A protein and the small-molecule ligand that binds it are described below.
Small molecule (SMILES): CC(C)C[C@H](NC(=O)[C@H](C)NC(=O)[C@H](CC(=O)O)NC(=O)[C@H](Cc1ccc(O)cc1)NC(=O)[C@H](Cc1ccccc1)NC(=O)[C@H](CCC(=O)O)NC(=O)[C@H](CC(=O)O)NC(=O)[C@@H](N)CCC(=O)O)C(=O)NC(CO)CO

Sequence of chain 1.D:
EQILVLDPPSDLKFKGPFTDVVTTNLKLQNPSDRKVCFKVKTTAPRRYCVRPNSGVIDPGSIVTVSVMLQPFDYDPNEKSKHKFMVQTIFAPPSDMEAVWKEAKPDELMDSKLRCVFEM

Binding-site contacts:
Ligand atom N contacts residue VAL47 of chain 1.D at 3.0 Å (h-bond).
Ligand atom O contacts residue LYS48 of chain 1.D at 3.2 Å.
Ligand atom C contacts residue THR49 of chain 1.D at 3.6 Å.
Ligand atom O contacts residue THR49 of chain 1.D at 2.9 Å (h-bond).
Ligand atom CB contacts residue MET92 of chain 1.D at 3.9 Å (hydrophobic).
Ligand atom N contacts residue LYS48 of chain 1.D at 3.5 Å.
Ligand atom CA contacts residue THR49 of chain 1.D at 3.6 Å.
Ligand atom OD1 contacts residue LYS46 of chain 1.D at 3.7 Å.
Ligand atom CA contacts residue THR49 of chain 1.D at 3.6 Å.
Ligand atom CD1 contacts residue MET92 of chain 1.D at 3.7 Å (hydrophobic).
Ligand atom O contacts residue VAL57 of chain 1.D at 2.8 Å (h-bond).
Ligand atom CE1 contacts residue THR50 of chain 1.D at 3.8 Å.
Ligand atom CD2 contacts residue PRO52 of chain 1.D at 3.8 Å (hydrophobic).
Ligand atom CB contacts residue VAL57 of chain 1.D at 3.4 Å (hydrophobic).
Ligand atom CE1 contacts residue LYS90 of chain 1.D at 3.8 Å.
Ligand atom O contacts residue CYS56 of chain 1.D at 3.4 Å.
Ligand atom CA contacts residue VAL47 of chain 1.D at 3.8 Å (hydrophobic).
Ligand atom CA contacts residue LYS48 of chain 1.D at 3.8 Å.
Ligand atom O contacts residue ASN60 of chain 1.D at 2.9 Å (h-bond).
Ligand atom CB contacts residue THR50 of chain 1.D at 3.8 Å.
Ligand atom CB contacts residue PRO52 of chain 1.D at 3.6 Å (hydrophobic).
Ligand atom N contacts residue LYS48 of chain 1.D at 3.9 Å.
Ligand atom N contacts residue ASN60 of chain 1.D at 3.8 Å.
Ligand atom OD1 contacts residue LYS48 of chain 1.D at 3.8 Å.
Ligand atom N contacts residue THR49 of chain 1.D at 2.7 Å (h-bond).
Ligand atom CB contacts residue VAL57 of chain 1.D at 3.8 Å (hydrophobic).
Ligand atom CD1 contacts residue THR49 of chain 1.D at 3.8 Å.
Ligand atom CA contacts residue VAL57 of chain 1.D at 3.4 Å (hydrophobic).
Ligand atom C contacts residue ARG58 of chain 1.D at 3.8 Å.
Ligand atom N contacts residue LYS48 of chain 1.D at 3.9 Å.
Ligand atom C contacts residue LYS48 of chain 1.D at 3.7 Å.
Ligand atom CE1 contacts residue PHE91 of chain 1.D at 3.8 Å (hydrophobic).
Ligand atom CB contacts residue THR49 of chain 1.D at 3.6 Å.
Ligand atom C contacts residue LYS48 of chain 1.D at 3.5 Å.
Ligand atom CE1 contacts residue MET92 of chain 1.D at 3.8 Å (hydrophobic).
Ligand atom OD2 contacts residue LYS90 of chain 1.D at 2.8 Å.
Ligand atom O contacts residue THR50 of chain 1.D at 3.4 Å.
Ligand atom O contacts residue LYS48 of chain 1.D at 3.3 Å (salt-bridge).
Ligand atom CB contacts residue ASN60 of chain 1.D at 3.8 Å.
Ligand atom CB contacts residue VAL47 of chain 1.D at 3.4 Å (hydrophobic).